Binding-site contacts:
Ligand atom C2 contacts residue ASN308 of chain 1.F at 2.4 Å.
Ligand atom C4 contacts residue ARG303 of chain 1.E at 4.4 Å.
Ligand atom O7 contacts residue ASN308 of chain 1.F at 3.2 Å (h-bond).
Ligand atom C7 contacts residue ASN308 of chain 1.F at 3.2 Å.
Ligand atom C1 contacts residue ARG303 of chain 1.E at 4.0 Å.
Ligand atom C4 contacts residue ASN308 of chain 1.F at 4.2 Å.
Ligand atom C6 contacts residue ARG303 of chain 1.E at 4.1 Å.
Ligand atom C5 contacts residue ARG303 of chain 1.E at 3.6 Å.
Ligand atom O5 contacts residue ASN308 of chain 1.F at 2.4 Å (h-bond).
Ligand atom C1 contacts residue ASN308 of chain 1.F at 1.4 Å.
Ligand atom N2 contacts residue ASN308 of chain 1.F at 2.9 Å (h-bond).
Ligand atom O7 contacts residue TRP306 of chain 1.F at 4.4 Å.
Ligand atom O5 contacts residue ARG303 of chain 1.E at 3.7 Å.
Ligand atom C3 contacts residue ASN308 of chain 1.F at 3.8 Å.
Ligand atom O4 contacts residue ARG303 of chain 1.E at 4.3 Å.
Ligand atom C5 contacts residue ASN308 of chain 1.F at 3.7 Å.
Ligand atom C8 contacts residue ASN308 of chain 1.F at 4.4 Å.

Sequence of chain 1.E:
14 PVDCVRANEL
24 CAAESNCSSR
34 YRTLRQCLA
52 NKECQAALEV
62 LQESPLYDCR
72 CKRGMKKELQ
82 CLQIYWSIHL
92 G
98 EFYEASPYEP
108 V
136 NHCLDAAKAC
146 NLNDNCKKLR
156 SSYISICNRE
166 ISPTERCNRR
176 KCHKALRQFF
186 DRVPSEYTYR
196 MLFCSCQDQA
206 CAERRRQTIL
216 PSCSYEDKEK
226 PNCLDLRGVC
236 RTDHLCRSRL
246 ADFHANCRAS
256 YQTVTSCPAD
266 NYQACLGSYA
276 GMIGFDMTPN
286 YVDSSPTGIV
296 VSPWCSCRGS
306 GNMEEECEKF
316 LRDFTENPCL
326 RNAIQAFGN

A small-molecule ligand and the protein it binds are described below.
Small molecule (SMILES): CC(=O)N[C@@H]1[C@@H](O)[C@H](O)[C@@H](CO)O[C@H]1O

Sequence of chain 1.F:
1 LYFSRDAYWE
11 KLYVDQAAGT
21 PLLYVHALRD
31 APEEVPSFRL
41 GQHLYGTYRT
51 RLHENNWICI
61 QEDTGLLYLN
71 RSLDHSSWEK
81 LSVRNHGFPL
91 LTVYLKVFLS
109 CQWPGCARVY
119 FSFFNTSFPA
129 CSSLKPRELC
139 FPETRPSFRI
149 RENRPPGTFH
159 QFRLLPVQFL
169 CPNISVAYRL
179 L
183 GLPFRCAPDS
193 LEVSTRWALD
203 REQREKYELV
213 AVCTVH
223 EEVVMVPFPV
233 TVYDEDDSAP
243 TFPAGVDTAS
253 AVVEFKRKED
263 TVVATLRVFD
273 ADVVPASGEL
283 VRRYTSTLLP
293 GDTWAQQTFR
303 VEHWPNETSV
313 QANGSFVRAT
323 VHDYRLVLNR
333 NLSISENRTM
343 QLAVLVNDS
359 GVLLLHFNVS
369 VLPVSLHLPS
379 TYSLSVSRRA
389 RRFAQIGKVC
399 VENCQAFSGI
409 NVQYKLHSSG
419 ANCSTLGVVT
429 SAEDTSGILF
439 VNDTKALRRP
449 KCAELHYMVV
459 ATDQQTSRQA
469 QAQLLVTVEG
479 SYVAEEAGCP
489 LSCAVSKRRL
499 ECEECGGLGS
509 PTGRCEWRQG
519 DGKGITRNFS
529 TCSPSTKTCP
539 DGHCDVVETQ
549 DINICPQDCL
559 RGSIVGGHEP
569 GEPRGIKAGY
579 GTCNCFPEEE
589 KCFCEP